Binding-site contacts:
Ligand atom C3 contacts residue ASN154 of chain 22.C at 3.7 Å.
Ligand atom C1 contacts residue ASN154 of chain 22.C at 1.4 Å.
Ligand atom N2 contacts residue ASN154 of chain 22.C at 2.9 Å (h-bond).
Ligand atom C7 contacts residue ASN154 of chain 22.C at 3.3 Å.
Ligand atom N2 contacts residue GLU155 of chain 22.C at 3.0 Å (salt-bridge).
Ligand atom O5 contacts residue HIS104 of chain 22.A at 3.1 Å (h-bond).
Ligand atom C4 contacts residue ASN154 of chain 22.C at 4.2 Å.
Ligand atom C5 contacts residue ASN154 of chain 22.C at 3.6 Å.
Ligand atom C6 contacts residue HIS104 of chain 22.A at 4.0 Å.
Ligand atom O5 contacts residue ASN154 of chain 22.C at 2.3 Å (h-bond).
Ligand atom C1 contacts residue HIS104 of chain 22.A at 3.4 Å.
Ligand atom C8 contacts residue GLU155 of chain 22.C at 3.8 Å.
Ligand atom O3 contacts residue GLU155 of chain 22.C at 4.3 Å.
Ligand atom C2 contacts residue ASN154 of chain 22.C at 2.4 Å.
Ligand atom O7 contacts residue ASN154 of chain 22.C at 3.2 Å (h-bond).
Ligand atom C2 contacts residue GLU155 of chain 22.C at 3.7 Å.
Ligand atom C1 contacts residue GLU155 of chain 22.C at 3.9 Å.
Ligand atom C8 contacts residue ASN154 of chain 22.C at 3.6 Å.
Ligand atom C5 contacts residue HIS104 of chain 22.A at 3.6 Å.
Ligand atom C3 contacts residue GLU155 of chain 22.C at 3.7 Å.
Ligand atom C7 contacts residue GLU155 of chain 22.C at 3.9 Å.

Sequence of chain 22.C:
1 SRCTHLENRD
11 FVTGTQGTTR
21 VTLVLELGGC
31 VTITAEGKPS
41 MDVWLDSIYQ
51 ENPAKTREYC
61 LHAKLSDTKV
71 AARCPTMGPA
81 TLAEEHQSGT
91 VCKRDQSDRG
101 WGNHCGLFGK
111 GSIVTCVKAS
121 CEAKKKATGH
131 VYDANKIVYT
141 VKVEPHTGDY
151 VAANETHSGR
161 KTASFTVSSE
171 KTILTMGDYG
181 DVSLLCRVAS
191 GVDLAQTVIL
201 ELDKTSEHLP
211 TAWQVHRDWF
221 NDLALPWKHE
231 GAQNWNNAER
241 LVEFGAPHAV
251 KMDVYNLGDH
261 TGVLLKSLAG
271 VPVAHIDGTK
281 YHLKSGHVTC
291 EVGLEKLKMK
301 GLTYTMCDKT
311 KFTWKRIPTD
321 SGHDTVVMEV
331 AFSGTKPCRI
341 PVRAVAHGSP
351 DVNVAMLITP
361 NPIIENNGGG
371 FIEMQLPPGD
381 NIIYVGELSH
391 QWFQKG

The small molecule below binds the protein below.
Small molecule (SMILES): CC(=O)N[C@@H]1[C@@H](O)[C@H](O)[C@@H](CO)O[C@H]1O

Sequence of chain 22.A:
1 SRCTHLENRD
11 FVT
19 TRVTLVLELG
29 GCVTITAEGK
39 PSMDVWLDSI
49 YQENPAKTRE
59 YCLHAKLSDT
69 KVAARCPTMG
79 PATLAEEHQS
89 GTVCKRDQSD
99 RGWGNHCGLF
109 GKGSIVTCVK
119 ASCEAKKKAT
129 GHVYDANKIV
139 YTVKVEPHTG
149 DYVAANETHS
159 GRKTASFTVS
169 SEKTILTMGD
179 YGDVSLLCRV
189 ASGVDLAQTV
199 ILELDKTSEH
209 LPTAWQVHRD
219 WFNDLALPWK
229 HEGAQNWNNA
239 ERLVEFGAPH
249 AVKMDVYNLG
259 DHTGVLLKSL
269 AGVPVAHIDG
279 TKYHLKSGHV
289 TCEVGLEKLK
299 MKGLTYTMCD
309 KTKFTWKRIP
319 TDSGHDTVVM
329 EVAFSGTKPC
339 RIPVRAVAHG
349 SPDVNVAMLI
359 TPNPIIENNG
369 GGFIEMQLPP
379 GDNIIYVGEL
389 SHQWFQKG